Binding-site contacts:
Ligand atom C13 contacts residue ASP41 of chain 1.B at 3.2 Å.
Ligand atom N1 contacts residue ASP41 of chain 1.B at 3.6 Å.
Ligand atom C2 contacts residue MET104 of chain 1.B at 3.4 Å (hydrophobic).
Ligand atom C5 contacts residue ASP41 of chain 1.B at 3.4 Å.
Ligand atom N1 contacts residue TYR22 of chain 1.B at 3.6 Å.
Ligand atom N2 contacts residue ASP41 of chain 1.A at 3.1 Å (salt-bridge).
Ligand atom C17 contacts residue ASP41 of chain 1.B at 3.5 Å.
Ligand atom C6 contacts residue ASP41 of chain 1.A at 3.9 Å.
Ligand atom O1 contacts residue PHE39 of chain 1.B at 3.8 Å.
Ligand atom C5 contacts residue MET104 of chain 1.B at 3.8 Å (hydrophobic).
Ligand atom C14 contacts residue ASP41 of chain 1.B at 3.3 Å.
Ligand atom C14 contacts residue ASP41 of chain 1.A at 3.3 Å.
Ligand atom C16 contacts residue ASP41 of chain 1.A at 3.1 Å.
Ligand atom C12 contacts residue PHE39 of chain 1.B at 3.7 Å (hydrophobic).
Ligand atom C10 contacts residue ASP41 of chain 1.B at 3.9 Å.
Ligand atom C17 contacts residue ASP41 of chain 1.A at 3.3 Å.
Ligand atom C15 contacts residue TRP15 of chain 1.A at 3.5 Å (hydrophobic).
Ligand atom C16 contacts residue TYR43 of chain 1.A at 3.6 Å (hydrophobic).
Ligand atom C11 contacts residue TYR22 of chain 1.B at 3.7 Å (hydrophobic).
Ligand atom O1 contacts residue SER23 of chain 1.B at 3.8 Å.
Ligand atom C11 contacts residue TRP15 of chain 1.B at 3.9 Å (hydrophobic).
Ligand atom C11 contacts residue PHE39 of chain 1.B at 3.6 Å (hydrophobic).
Ligand atom C13 contacts residue TRP15 of chain 1.B at 3.8 Å (hydrophobic).
Ligand atom C5 contacts residue ASP41 of chain 1.A at 3.5 Å.
Ligand atom C1 contacts residue MET104 of chain 1.B at 3.5 Å (hydrophobic).
Ligand atom C15 contacts residue ASP41 of chain 1.B at 3.6 Å.
Ligand atom C4 contacts residue ASP41 of chain 1.A at 3.7 Å.
Ligand atom C3 contacts residue MET104 of chain 1.B at 3.5 Å (hydrophobic).
Ligand atom C9 contacts residue ASP41 of chain 1.A at 3.6 Å.
Ligand atom O1 contacts residue TYR22 of chain 1.B at 3.3 Å.
Ligand atom C10 contacts residue TYR22 of chain 1.B at 3.7 Å (hydrophobic).
Ligand atom C13 contacts residue ASP41 of chain 1.A at 3.8 Å.
Ligand atom C12 contacts residue ASP41 of chain 1.B at 3.1 Å.
Ligand atom C6 contacts residue MET104 of chain 1.B at 3.9 Å (hydrophobic).
Ligand atom N1 contacts residue ASP41 of chain 1.A at 3.2 Å (salt-bridge).
Ligand atom C8 contacts residue MET104 of chain 1.A at 2.9 Å (hydrophobic).
Ligand atom N2 contacts residue ASP41 of chain 1.B at 2.4 Å (salt-bridge).
Ligand atom C3 contacts residue ASP41 of chain 1.A at 3.9 Å.
Ligand atom C4 contacts residue MET104 of chain 1.B at 3.6 Å (hydrophobic).
Ligand atom C12 contacts residue TRP15 of chain 1.B at 3.9 Å (hydrophobic).

Sequence of chain 1.A:
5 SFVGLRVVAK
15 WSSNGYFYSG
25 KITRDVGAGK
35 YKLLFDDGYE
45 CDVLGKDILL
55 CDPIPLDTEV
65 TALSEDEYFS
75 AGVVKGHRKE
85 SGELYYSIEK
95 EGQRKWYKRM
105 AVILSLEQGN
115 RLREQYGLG

Sequence of chain 1.B:
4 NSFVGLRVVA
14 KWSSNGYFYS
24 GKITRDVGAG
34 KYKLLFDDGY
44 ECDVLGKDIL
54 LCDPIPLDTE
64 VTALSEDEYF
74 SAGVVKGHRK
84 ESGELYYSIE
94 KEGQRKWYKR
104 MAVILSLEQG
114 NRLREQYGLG

This protein binds this small molecule.
Small molecule (SMILES): CC(C)c1cccc(C(=O)NCCCNC(C)(C)C)c1